Binding-site contacts:
Ligand atom C01 contacts residue ASN245 of chain 1.B at 3.9 Å.
Ligand atom C12 contacts residue TYR83 of chain 1.B at 3.8 Å (hydrophobic).
Ligand atom C03 contacts residue PHE296 of chain 1.B at 3.4 Å (hydrophobic).
Ligand atom C16 contacts residue MET197 of chain 1.B at 3.5 Å (hydrophobic).
Ligand atom C02 contacts residue ILE260 of chain 1.B at 3.8 Å (hydrophobic).
Ligand atom C14 contacts residue ASP242 of chain 1.B at 3.8 Å.
Ligand atom O04 contacts residue THR195 of chain 1.B at 3.4 Å (h-bond).
Ligand atom C07 contacts residue GLN293 of chain 1.B at 3.8 Å.
Ligand atom C21 contacts residue LEU243 of chain 1.B at 3.8 Å (hydrophobic).
Ligand atom O03 contacts residue PHE264 of chain 1.B at 3.5 Å.
Ligand atom C07 contacts residue MET281 of chain 1.B at 3.6 Å (hydrophobic).
Ligand atom C05 contacts residue GLN293 of chain 1.B at 3.8 Å.
Ligand atom C01 contacts residue GLN293 of chain 1.B at 3.8 Å.
Ligand atom C06 contacts residue MET281 of chain 1.B at 3.3 Å (hydrophobic).
Ligand atom O04 contacts residue MET197 of chain 1.B at 3.0 Å.
Ligand atom C10 contacts residue PHE296 of chain 1.B at 3.3 Å (hydrophobic).
Ligand atom O01 contacts residue GLN293 of chain 1.B at 3.3 Å (h-bond).
Ligand atom C05 contacts residue PHE264 of chain 1.B at 3.8 Å (hydrophobic).
Ligand atom C11 contacts residue TYR83 of chain 1.B at 3.7 Å (hydrophobic).
Ligand atom C21 contacts residue MET197 of chain 1.B at 3.6 Å (hydrophobic).
Ligand atom C13 contacts residue PHE296 of chain 1.B at 3.7 Å (hydrophobic).
Ligand atom C09 contacts residue PHE296 of chain 1.B at 3.3 Å (hydrophobic).
Ligand atom C22 contacts residue PHE296 of chain 1.B at 3.7 Å (hydrophobic).
Ligand atom N01 contacts residue LEU243 of chain 1.B at 3.4 Å.
Ligand atom C11 contacts residue PHE296 of chain 1.B at 3.6 Å (hydrophobic).
Ligand atom C14 contacts residue LEU243 of chain 1.B at 3.7 Å (hydrophobic).
Ligand atom C02 contacts residue PHE296 of chain 1.B at 3.5 Å (hydrophobic).
Ligand atom C01 contacts residue THR257 of chain 1.B at 3.6 Å.
Ligand atom O02 contacts residue GLN293 of chain 1.B at 3.3 Å (h-bond).
Ligand atom C18 contacts residue PHE264 of chain 1.B at 3.6 Å (hydrophobic).
Ligand atom C04 contacts residue PHE264 of chain 1.B at 3.8 Å (hydrophobic).
Ligand atom O02 contacts residue PHE296 of chain 1.B at 3.8 Å.
Ligand atom N02 contacts residue LEU243 of chain 1.B at 3.4 Å.
Ligand atom C05 contacts residue MET261 of chain 1.B at 3.6 Å (hydrophobic).
Ligand atom O01 contacts residue ILE260 of chain 1.B at 3.3 Å.
Ligand atom C12 contacts residue ASN245 of chain 1.B at 3.5 Å.
Ligand atom C12 contacts residue PHE296 of chain 1.B at 3.8 Å (hydrophobic).
Ligand atom C14 contacts residue MET197 of chain 1.B at 3.7 Å (hydrophobic).
Ligand atom C07 contacts residue SER292 of chain 1.B at 3.8 Å.
Ligand atom C15 contacts residue ASP242 of chain 1.B at 3.4 Å.

Sequence of chain 1.B:
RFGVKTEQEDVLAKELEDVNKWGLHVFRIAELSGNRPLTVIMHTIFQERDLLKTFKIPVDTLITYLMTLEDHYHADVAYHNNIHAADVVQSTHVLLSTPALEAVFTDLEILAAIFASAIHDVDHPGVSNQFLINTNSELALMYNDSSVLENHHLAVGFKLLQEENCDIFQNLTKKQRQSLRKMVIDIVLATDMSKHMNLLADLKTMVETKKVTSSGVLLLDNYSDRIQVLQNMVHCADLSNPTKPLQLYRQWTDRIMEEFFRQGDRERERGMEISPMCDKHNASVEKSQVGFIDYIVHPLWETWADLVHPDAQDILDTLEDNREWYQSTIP

This small molecule binds to this protein.
Small molecule (SMILES): COc1ccc(-c2ccn(CCC(=O)N3CCOCC3)n2)cc1OC1CCCC1